Binding-site contacts:
Ligand atom C5 contacts residue ASN130 of chain 1.A at 3.5 Å.
Ligand atom C7 contacts residue ASN130 of chain 1.A at 3.5 Å.
Ligand atom C1 contacts residue ASN130 of chain 1.A at 1.4 Å.
Ligand atom O6 contacts residue ASP133 of chain 1.A at 3.8 Å.
Ligand atom C1 contacts residue ASP133 of chain 1.A at 4.1 Å.
Ligand atom N2 contacts residue ASN130 of chain 1.A at 2.8 Å (h-bond).
Ligand atom C3 contacts residue ASN130 of chain 1.A at 3.6 Å.
Ligand atom C6 contacts residue ASP133 of chain 1.A at 4.5 Å.
Ligand atom O5 contacts residue ASN130 of chain 1.A at 2.2 Å (h-bond).
Ligand atom C1 contacts residue THR132 of chain 1.A at 4.1 Å.
Ligand atom O5 contacts residue ASP133 of chain 1.A at 3.4 Å.
Ligand atom C5 contacts residue THR132 of chain 1.A at 4.0 Å.
Ligand atom C4 contacts residue ASN130 of chain 1.A at 4.0 Å.
Ligand atom C8 contacts residue ASN130 of chain 1.A at 3.5 Å.
Ligand atom C2 contacts residue ASN130 of chain 1.A at 2.2 Å.
Ligand atom C5 contacts residue ASP133 of chain 1.A at 4.5 Å.
Ligand atom O6 contacts residue THR132 of chain 1.A at 4.2 Å.
Ligand atom O5 contacts residue THR132 of chain 1.A at 4.0 Å.
Ligand atom C6 contacts residue THR132 of chain 1.A at 4.0 Å.

This small molecule binds to this protein.
Small molecule (SMILES): CC(=O)N[C@@H]1[C@@H](O)[C@H](O)[C@@H](CO)O[C@H]1O

Sequence of chain 1.A:
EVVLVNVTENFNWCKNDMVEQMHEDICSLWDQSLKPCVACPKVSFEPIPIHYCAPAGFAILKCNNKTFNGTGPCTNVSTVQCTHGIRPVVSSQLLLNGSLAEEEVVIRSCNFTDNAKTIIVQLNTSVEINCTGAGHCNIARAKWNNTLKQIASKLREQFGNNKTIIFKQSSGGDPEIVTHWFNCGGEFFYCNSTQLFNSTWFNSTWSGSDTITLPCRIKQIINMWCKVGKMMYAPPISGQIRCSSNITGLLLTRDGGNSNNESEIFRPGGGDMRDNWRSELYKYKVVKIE